The small molecule below binds the protein below.
Small molecule (SMILES): CC(C)[C@H](NC(=O)[C@H](C)N)C(=O)N1CCC[C@H]1C(=O)N[C@@H](Cc1ccccc1)C(=O)O

Sequence of chain 1.B:
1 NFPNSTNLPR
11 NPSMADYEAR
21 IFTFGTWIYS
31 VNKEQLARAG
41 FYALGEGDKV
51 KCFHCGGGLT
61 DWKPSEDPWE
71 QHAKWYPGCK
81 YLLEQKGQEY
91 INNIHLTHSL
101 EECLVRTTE

Binding-site contacts:
Ligand atom N contacts residue THR60 of chain 1.B at 2.8 Å (h-bond).
Ligand atom CZ contacts residue GLY58 of chain 1.B at 3.7 Å.
Ligand atom CZ contacts residue LEU44 of chain 1.B at 3.6 Å (hydrophobic).
Ligand atom CG contacts residue TRP75 of chain 1.B at 3.2 Å (hydrophobic).
Ligand atom C contacts residue THR60 of chain 1.B at 3.7 Å.
Ligand atom CE2 contacts residue THR60 of chain 1.B at 3.1 Å.
Ligand atom CE2 contacts residue LYS49 of chain 1.B at 3.7 Å.
Ligand atom CA contacts residue GLY58 of chain 1.B at 3.1 Å.
Ligand atom CA contacts residue TYR76 of chain 1.B at 3.7 Å (hydrophobic).
Ligand atom CE1 contacts residue LYS51 of chain 1.B at 4.0 Å.
Ligand atom CD2 contacts residue LEU59 of chain 1.B at 3.7 Å (hydrophobic).
Ligand atom CE1 contacts residue LEU44 of chain 1.B at 3.8 Å (hydrophobic).
Ligand atom C contacts residue GLY58 of chain 1.B at 3.6 Å.
Ligand atom O contacts residue GLY58 of chain 1.B at 3.8 Å.
Ligand atom CZ contacts residue LYS49 of chain 1.B at 3.8 Å.
Ligand atom O contacts residue TRP75 of chain 1.B at 3.2 Å.
Ligand atom O contacts residue THR60 of chain 1.B at 2.7 Å (h-bond).
Ligand atom CZ contacts residue VAL50 of chain 1.B at 3.3 Å (hydrophobic).
Ligand atom CB contacts residue TYR76 of chain 1.B at 3.1 Å (hydrophobic).
Ligand atom CB contacts residue THR60 of chain 1.B at 3.5 Å.
Ligand atom CE2 contacts residue GLY58 of chain 1.B at 3.6 Å.
Ligand atom CA contacts residue GLU66 of chain 1.B at 3.5 Å.
Ligand atom CA contacts residue THR60 of chain 1.B at 3.6 Å.
Ligand atom CE2 contacts residue LEU59 of chain 1.B at 3.4 Å (hydrophobic).
Ligand atom N contacts residue GLY58 of chain 1.B at 3.2 Å (h-bond).
Ligand atom C contacts residue THR60 of chain 1.B at 3.9 Å.
Ligand atom CD2 contacts residue GLY58 of chain 1.B at 3.7 Å.
Ligand atom CB contacts residue GLU66 of chain 1.B at 3.4 Å.
Ligand atom N contacts residue TYR76 of chain 1.B at 4.0 Å.
Ligand atom CD2 contacts residue THR60 of chain 1.B at 2.8 Å.
Ligand atom CA contacts residue THR60 of chain 1.B at 3.8 Å.
Ligand atom CD contacts residue TRP75 of chain 1.B at 3.9 Å (hydrophobic).
Ligand atom O contacts residue LEU59 of chain 1.B at 3.2 Å.
Ligand atom CE2 contacts residue VAL50 of chain 1.B at 3.4 Å (hydrophobic).
Ligand atom N contacts residue GLU66 of chain 1.B at 2.7 Å (salt-bridge).
Ligand atom CB contacts residue THR60 of chain 1.B at 3.7 Å.
Ligand atom O contacts residue GLY58 of chain 1.B at 4.0 Å.
Ligand atom CG contacts residue THR60 of chain 1.B at 3.9 Å.
Ligand atom N contacts residue GLN71 of chain 1.B at 3.0 Å (h-bond).
Ligand atom CB contacts residue GLY58 of chain 1.B at 3.7 Å.